This protein binds this small molecule.
Small molecule (SMILES): CC(=O)OC[C@H](/N=C/c1c(COP(=O)(O)O)cnc(C)c1O)C(=O)O

Sequence of chain 1.C:
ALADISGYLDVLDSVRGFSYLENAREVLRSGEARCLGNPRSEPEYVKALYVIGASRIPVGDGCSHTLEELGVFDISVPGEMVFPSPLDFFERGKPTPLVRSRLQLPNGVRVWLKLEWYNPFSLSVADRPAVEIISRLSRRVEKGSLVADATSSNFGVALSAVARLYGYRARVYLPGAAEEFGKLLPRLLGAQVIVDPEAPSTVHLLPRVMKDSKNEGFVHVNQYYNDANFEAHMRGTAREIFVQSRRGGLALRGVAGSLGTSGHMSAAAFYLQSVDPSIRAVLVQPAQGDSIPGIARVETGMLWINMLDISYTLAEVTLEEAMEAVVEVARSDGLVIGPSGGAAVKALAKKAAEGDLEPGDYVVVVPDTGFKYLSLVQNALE

Binding-site contacts:
Ligand atom CA contacts residue GLN224 of chain 1.C at 3.5 Å.
Ligand atom OXT contacts residue THR152 of chain 1.C at 2.8 Å (h-bond).
Ligand atom O2P contacts residue SER263 of chain 1.C at 2.8 Å (h-bond).
Ligand atom C contacts residue PHE156 of chain 1.C at 3.5 Å (hydrophobic).
Ligand atom O contacts residue PHE156 of chain 1.C at 2.9 Å (h-bond).
Ligand atom O1P contacts residue GLY264 of chain 1.C at 3.3 Å (h-bond).
Ligand atom N1 contacts residue SER341 of chain 1.C at 2.8 Å (h-bond).
Ligand atom C2A contacts residue SER341 of chain 1.C at 3.5 Å.
Ligand atom O2P contacts residue THR262 of chain 1.C at 3.2 Å (h-bond).
Ligand atom O1P contacts residue HIS265 of chain 1.C at 3.0 Å (h-bond).
Ligand atom OAC contacts residue THR262 of chain 1.C at 3.4 Å (h-bond).
Ligand atom C3A contacts residue TYR225 of chain 1.C at 3.3 Å (hydrophobic).
Ligand atom OAC contacts residue TYR225 of chain 1.C at 2.7 Å (h-bond).
Ligand atom C2A contacts residue ASN155 of chain 1.C at 3.5 Å.
Ligand atom N contacts residue SER153 of chain 1.C at 3.3 Å (h-bond).
Ligand atom OAC contacts residue GLY261 of chain 1.C at 3.0 Å.
Ligand atom C1A contacts residue TYR225 of chain 1.C at 3.1 Å (hydrophobic).
Ligand atom C4 contacts residue GLY295 of chain 1.C at 3.2 Å.
Ligand atom OXT contacts residue GLN224 of chain 1.C at 2.9 Å (h-bond).
Ligand atom C3A contacts residue THR203 of chain 1.C at 3.5 Å.
Ligand atom O2P contacts residue GLY264 of chain 1.C at 3.5 Å (h-bond).
Ligand atom OG contacts residue SER153 of chain 1.C at 3.0 Å (h-bond).
Ligand atom O contacts residue ASN155 of chain 1.C at 3.4 Å (h-bond).
Ligand atom OXT contacts residue PHE156 of chain 1.C at 3.4 Å.
Ligand atom O3 contacts residue ASN155 of chain 1.C at 3.0 Å (h-bond).
Ligand atom CA contacts residue SER153 of chain 1.C at 3.5 Å.
Ligand atom O3P contacts residue THR262 of chain 1.C at 2.8 Å (h-bond).
Ligand atom P contacts residue THR262 of chain 1.C at 3.5 Å.
Ligand atom OXT contacts residue SER153 of chain 1.C at 3.0 Å (h-bond).
Ligand atom O4P contacts residue HIS265 of chain 1.C at 3.1 Å (h-bond).
Ligand atom C contacts residue SER153 of chain 1.C at 2.8 Å.
Ligand atom O contacts residue SER153 of chain 1.C at 2.7 Å (h-bond).
Ligand atom O contacts residue THR152 of chain 1.C at 3.3 Å (h-bond).
Ligand atom C6 contacts residue ILE296 of chain 1.C at 3.2 Å (hydrophobic).
Ligand atom OG contacts residue GLY295 of chain 1.C at 3.5 Å (h-bond).
Ligand atom N1 contacts residue PRO368 of chain 1.C at 3.2 Å.
Ligand atom C contacts residue THR152 of chain 1.C at 3.4 Å.
Ligand atom C5 contacts residue GLY295 of chain 1.C at 3.2 Å.
Ligand atom C5A contacts residue GLY261 of chain 1.C at 3.3 Å.
Ligand atom O2P contacts residue GLY261 of chain 1.C at 2.7 Å (h-bond).